A small-molecule ligand and the protein it binds are described below.
Small molecule (SMILES): CC(=O)N[C@@H]1[C@@H](O)[C@H](O)[C@@H](CO)O[C@H]1O

Sequence of chain 1.D:
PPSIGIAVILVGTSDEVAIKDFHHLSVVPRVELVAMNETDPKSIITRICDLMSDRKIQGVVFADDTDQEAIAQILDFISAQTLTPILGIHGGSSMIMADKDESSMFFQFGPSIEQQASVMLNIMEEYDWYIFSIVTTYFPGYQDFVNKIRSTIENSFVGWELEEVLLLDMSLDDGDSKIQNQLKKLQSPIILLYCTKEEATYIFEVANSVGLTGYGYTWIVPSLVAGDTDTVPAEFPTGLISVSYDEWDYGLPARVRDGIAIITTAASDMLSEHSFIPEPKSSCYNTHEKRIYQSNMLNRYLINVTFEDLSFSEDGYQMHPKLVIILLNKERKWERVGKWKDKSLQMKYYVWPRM

Binding-site contacts:
Ligand atom O7 contacts residue ASN44 of chain 1.D at 4.2 Å.
Ligand atom O5 contacts residue ASN44 of chain 1.D at 2.4 Å (h-bond).
Ligand atom C7 contacts residue ASN44 of chain 1.D at 3.9 Å.
Ligand atom C1 contacts residue ASN44 of chain 1.D at 1.4 Å.
Ligand atom C3 contacts residue ASN44 of chain 1.D at 3.7 Å.
Ligand atom C5 contacts residue ASN44 of chain 1.D at 3.6 Å.
Ligand atom C2 contacts residue ASN44 of chain 1.D at 2.5 Å.
Ligand atom N2 contacts residue ASN44 of chain 1.D at 2.8 Å (h-bond).
Ligand atom C4 contacts residue ASN44 of chain 1.D at 4.2 Å.